Sequence of chain 1.A:
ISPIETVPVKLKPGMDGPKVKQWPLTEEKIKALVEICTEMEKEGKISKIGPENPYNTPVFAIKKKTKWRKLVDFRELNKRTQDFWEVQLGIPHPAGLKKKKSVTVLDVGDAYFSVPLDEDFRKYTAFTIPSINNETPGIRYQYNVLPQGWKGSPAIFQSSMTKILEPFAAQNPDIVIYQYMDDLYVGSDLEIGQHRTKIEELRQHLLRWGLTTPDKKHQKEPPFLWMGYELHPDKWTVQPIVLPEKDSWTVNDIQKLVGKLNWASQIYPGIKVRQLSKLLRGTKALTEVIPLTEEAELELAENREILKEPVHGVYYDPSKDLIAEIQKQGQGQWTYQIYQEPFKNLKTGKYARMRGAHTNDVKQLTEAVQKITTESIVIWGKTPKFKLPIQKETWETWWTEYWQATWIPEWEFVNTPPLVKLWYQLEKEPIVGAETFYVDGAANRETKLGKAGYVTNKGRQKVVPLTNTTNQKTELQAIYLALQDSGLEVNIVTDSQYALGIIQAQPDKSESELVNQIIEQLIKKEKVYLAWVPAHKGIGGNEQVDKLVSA

The protein below binds the small molecule below.
Small molecule (SMILES): C=CC(=O)Nc1cc(Oc2ccccc2OCCn2ccc(=O)[nH]c2=O)c(C)c2cc(C#N)ccc12

Binding-site contacts:
Ligand atom O4 contacts residue VAL108 of chain 1.A at 3.6 Å.
Ligand atom C22 contacts residue TRP231 of chain 1.A at 3.7 Å (hydrophobic).
Ligand atom C3 contacts residue VAL108 of chain 1.A at 3.4 Å (hydrophobic).
Ligand atom C10 contacts residue PRO238 of chain 1.A at 3.7 Å (hydrophobic).
Ligand atom C6 contacts residue TYR183 of chain 1.A at 3.6 Å (hydrophobic).
Ligand atom O3 contacts residue PRO238 of chain 1.A at 3.7 Å.
Ligand atom N1 contacts residue TYR320 of chain 1.A at 3.6 Å.
Ligand atom C7 contacts residue LYS103 of chain 1.A at 3.2 Å.
Ligand atom C20 contacts residue TYR190 of chain 1.A at 3.4 Å (hydrophobic).
Ligand atom O5 contacts residue LEU102 of chain 1.A at 3.3 Å.
Ligand atom C21 contacts residue TRP231 of chain 1.A at 3.2 Å (hydrophobic).
Ligand atom O3 contacts residue LYS104 of chain 1.A at 3.4 Å.
Ligand atom C21 contacts residue TYR190 of chain 1.A at 3.4 Å (hydrophobic).
Ligand atom O3 contacts residue LYS105 of chain 1.A at 3.0 Å (salt-bridge).
Ligand atom O4 contacts residue PHE229 of chain 1.A at 3.7 Å.
Ligand atom C10 contacts residue HIS237 of chain 1.A at 3.5 Å.
Ligand atom C24 contacts residue VAL108 of chain 1.A at 3.5 Å (hydrophobic).
Ligand atom C16 contacts residue TYR190 of chain 1.A at 3.6 Å (hydrophobic).
Ligand atom C25 contacts residue LEU102 of chain 1.A at 3.4 Å (hydrophobic).
Ligand atom C27 contacts residue TRP231 of chain 1.A at 3.5 Å (hydrophobic).
Ligand atom O5 contacts residue LEU236 of chain 1.A at 3.2 Å.
Ligand atom C22 contacts residue TYR190 of chain 1.A at 3.4 Å (hydrophobic).
Ligand atom C1 contacts residue LYS105 of chain 1.A at 3.7 Å.
Ligand atom N2 contacts residue PRO238 of chain 1.A at 3.6 Å (h-bond).
Ligand atom C27 contacts residue PRO97 of chain 1.A at 3.1 Å (hydrophobic).
Ligand atom C19 contacts residue TYR190 of chain 1.A at 3.6 Å (hydrophobic).
Ligand atom C8 contacts residue TYR320 of chain 1.A at 3.5 Å (hydrophobic).
Ligand atom C11 contacts residue HIS237 of chain 1.A at 3.5 Å.
Ligand atom C15 contacts residue TYR190 of chain 1.A at 3.6 Å (hydrophobic).
Ligand atom C26 contacts residue PRO97 of chain 1.A at 3.7 Å (hydrophobic).
Ligand atom C11 contacts residue TYR320 of chain 1.A at 3.6 Å (hydrophobic).
Ligand atom C24 contacts residue VAL110 of chain 1.A at 3.5 Å (hydrophobic).
Ligand atom C19 contacts residue VAL110 of chain 1.A at 3.6 Å (hydrophobic).
Ligand atom C22 contacts residue LEU236 of chain 1.A at 3.6 Å (hydrophobic).
Ligand atom O1 contacts residue VAL108 of chain 1.A at 3.2 Å.
Ligand atom C26 contacts residue TRP231 of chain 1.A at 3.7 Å (hydrophobic).
Ligand atom C16 contacts residue LEU236 of chain 1.A at 3.7 Å (hydrophobic).
Ligand atom O4 contacts residue PRO238 of chain 1.A at 3.4 Å.
Ligand atom C12 contacts residue TYR320 of chain 1.A at 3.2 Å (hydrophobic).
Ligand atom C5 contacts residue GLY192 of chain 1.A at 3.5 Å.